Sequence of chain 2.A:
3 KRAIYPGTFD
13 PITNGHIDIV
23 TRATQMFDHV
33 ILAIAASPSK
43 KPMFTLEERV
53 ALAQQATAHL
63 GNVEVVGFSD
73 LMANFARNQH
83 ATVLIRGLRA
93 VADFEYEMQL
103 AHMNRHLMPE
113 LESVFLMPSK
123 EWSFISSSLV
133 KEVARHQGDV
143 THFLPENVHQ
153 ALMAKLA

The small molecule below binds the protein below.
Small molecule (SMILES): COC(=O)N1CCC(Oc2cccc([C@@H](CC#N)Nc3nc4n(n3)C(=O)CC(C)=N4)c2)CC1

Binding-site contacts:
Ligand atom N5 contacts residue LEU73 of chain 2.A at 3.7 Å.
Ligand atom C contacts residue ASN106 of chain 2.A at 3.6 Å.
Ligand atom O1 contacts residue MET74 of chain 2.A at 3.7 Å.
Ligand atom C8 contacts residue THR10 of chain 2.A at 3.8 Å.
Ligand atom C20 contacts residue MET105 of chain 2.A at 3.7 Å (hydrophobic).
Ligand atom C14 contacts residue ASP72 of chain 2.A at 3.2 Å.
Ligand atom C15 contacts residue SER71 of chain 2.A at 3.6 Å.
Ligand atom N1 contacts residue ALA38 of chain 2.A at 3.4 Å (h-bond).
Ligand atom N contacts residue MET74 of chain 2.A at 3.8 Å.
Ligand atom O contacts residue ARG88 of chain 2.A at 3.7 Å.
Ligand atom C14 contacts residue PHE70 of chain 2.A at 3.7 Å (hydrophobic).
Ligand atom O1 contacts residue LEU102 of chain 2.A at 3.7 Å.
Ligand atom C6 contacts residue ARG88 of chain 2.A at 3.8 Å.
Ligand atom C20 contacts residue ASN106 of chain 2.A at 3.5 Å.
Ligand atom C15 contacts residue HIS138 of chain 12.A at 3.8 Å.
Ligand atom C5 contacts residue ARG88 of chain 2.A at 3.5 Å.
Ligand atom C9 contacts residue SER39 of chain 2.A at 3.6 Å.
Ligand atom N2 contacts residue HIS138 of chain 12.A at 3.8 Å.
Ligand atom O3 contacts residue GLU134 of chain 12.A at 3.4 Å.
Ligand atom N6 contacts residue LEU73 of chain 2.A at 3.6 Å.
Ligand atom C7 contacts residue ALA37 of chain 2.A at 3.4 Å (hydrophobic).
Ligand atom C13 contacts residue ASP72 of chain 2.A at 3.7 Å.
Ligand atom O1 contacts residue ASN106 of chain 2.A at 3.0 Å (h-bond).
Ligand atom C8 contacts residue ALA37 of chain 2.A at 3.6 Å (hydrophobic).
Ligand atom N1 contacts residue SO41 of chain 2.D at 3.3 Å (h-bond).
Ligand atom N2 contacts residue ASP72 of chain 2.A at 3.0 Å (salt-bridge).
Ligand atom N6 contacts residue MET74 of chain 2.A at 2.9 Å (h-bond).
Ligand atom C13 contacts residue HIS138 of chain 12.A at 3.6 Å.
Ligand atom C1 contacts residue LEU102 of chain 2.A at 3.7 Å (hydrophobic).
Ligand atom N1 contacts residue SER39 of chain 2.A at 2.9 Å (h-bond).
Ligand atom C contacts residue LEU86 of chain 2.A at 3.5 Å (hydrophobic).
Ligand atom C1 contacts residue MET74 of chain 2.A at 3.7 Å (hydrophobic).
Ligand atom C14 contacts residue SER71 of chain 2.A at 3.4 Å.
Ligand atom C12 contacts residue ALA37 of chain 2.A at 3.5 Å (hydrophobic).
Ligand atom C2 contacts residue MET74 of chain 2.A at 3.8 Å (hydrophobic).
Ligand atom C11 contacts residue ALA37 of chain 2.A at 3.8 Å (hydrophobic).
Ligand atom C15 contacts residue PHE70 of chain 2.A at 3.7 Å (hydrophobic).
Ligand atom C contacts residue ARG88 of chain 2.A at 3.8 Å.
Ligand atom C15 contacts residue SER39 of chain 2.A at 3.9 Å.
Ligand atom C18 contacts residue LEU102 of chain 2.A at 3.6 Å (hydrophobic).

Sequence of chain 12.A:
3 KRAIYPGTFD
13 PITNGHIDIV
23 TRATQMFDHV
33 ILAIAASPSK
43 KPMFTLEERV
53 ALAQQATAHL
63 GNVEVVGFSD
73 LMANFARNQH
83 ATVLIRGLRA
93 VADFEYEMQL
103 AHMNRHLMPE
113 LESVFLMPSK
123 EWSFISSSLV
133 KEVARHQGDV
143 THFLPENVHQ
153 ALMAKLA